A protein and the small-molecule ligand that binds it are described below.
Small molecule (SMILES): CC1(C)[C@@H]2CC[C@@]1(C)C(=O)C2

Sequence of chain 1.B:
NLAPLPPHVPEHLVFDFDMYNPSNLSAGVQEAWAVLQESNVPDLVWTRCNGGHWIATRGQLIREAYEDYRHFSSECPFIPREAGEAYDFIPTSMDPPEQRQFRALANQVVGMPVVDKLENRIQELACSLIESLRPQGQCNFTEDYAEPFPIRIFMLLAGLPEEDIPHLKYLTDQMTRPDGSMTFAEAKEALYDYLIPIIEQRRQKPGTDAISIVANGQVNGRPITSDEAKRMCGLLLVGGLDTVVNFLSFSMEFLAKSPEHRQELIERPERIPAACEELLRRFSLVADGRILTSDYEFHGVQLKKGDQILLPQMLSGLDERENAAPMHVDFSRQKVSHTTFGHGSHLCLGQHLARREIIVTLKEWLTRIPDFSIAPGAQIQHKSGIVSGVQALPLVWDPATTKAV

Binding-site contacts:
Ligand atom C9 contacts residue NO1 of chain 1.I at 3.4 Å.
Ligand atom C3 contacts residue THR101 of chain 1.B at 4.0 Å.
Ligand atom C9 contacts residue VAL396 of chain 1.B at 4.5 Å (hydrophobic).
Ligand atom C2 contacts residue LEU244 of chain 1.B at 3.9 Å (hydrophobic).
Ligand atom C8 contacts residue HEM1 of chain 1.F at 4.3 Å.
Ligand atom C6 contacts residue NO1 of chain 1.I at 3.3 Å.
Ligand atom C3 contacts residue TYR96 of chain 1.B at 3.2 Å (hydrophobic).
Ligand atom C8 contacts residue PHE87 of chain 1.B at 4.5 Å (hydrophobic).
Ligand atom C10 contacts residue PHE87 of chain 1.B at 4.3 Å (hydrophobic).
Ligand atom C6 contacts residue VAL247 of chain 1.B at 3.9 Å (hydrophobic).
Ligand atom C5 contacts residue NO1 of chain 1.I at 3.1 Å.
Ligand atom C8 contacts residue VAL295 of chain 1.B at 3.9 Å (hydrophobic).
Ligand atom C3 contacts residue HEM1 of chain 1.F at 4.2 Å.
Ligand atom C4 contacts residue NO1 of chain 1.I at 3.9 Å.
Ligand atom C9 contacts residue THR252 of chain 1.B at 4.4 Å.
Ligand atom C8 contacts residue ASP297 of chain 1.B at 4.0 Å.
Ligand atom C5 contacts residue LEU244 of chain 1.B at 3.8 Å (hydrophobic).
Ligand atom C1 contacts residue VAL247 of chain 1.B at 4.3 Å (hydrophobic).
Ligand atom C9 contacts residue VAL295 of chain 1.B at 4.0 Å (hydrophobic).
Ligand atom C10 contacts residue ILE395 of chain 1.B at 4.2 Å (hydrophobic).
Ligand atom O contacts residue PHE87 of chain 1.B at 3.1 Å.
Ligand atom C3 contacts residue LEU244 of chain 1.B at 3.8 Å (hydrophobic).
Ligand atom C10 contacts residue VAL396 of chain 1.B at 4.3 Å (hydrophobic).
Ligand atom C1 contacts residue NO1 of chain 1.I at 4.5 Å.
Ligand atom C9 contacts residue HEM1 of chain 1.F at 3.9 Å.
Ligand atom C10 contacts residue VAL247 of chain 1.B at 3.7 Å (hydrophobic).
Ligand atom C2 contacts residue PHE87 of chain 1.B at 4.2 Å (hydrophobic).
Ligand atom O contacts residue TYR96 of chain 1.B at 3.0 Å (h-bond).
Ligand atom C5 contacts residue HEM1 of chain 1.F at 3.7 Å.
Ligand atom C10 contacts residue THR185 of chain 1.B at 4.1 Å.
Ligand atom C4 contacts residue HEM1 of chain 1.F at 3.7 Å.
Ligand atom O contacts residue LEU244 of chain 1.B at 4.5 Å.
Ligand atom C7 contacts residue NO1 of chain 1.I at 4.3 Å.
Ligand atom C8 contacts residue ILE395 of chain 1.B at 4.2 Å (hydrophobic).
Ligand atom C6 contacts residue GLY248 of chain 1.B at 4.2 Å.
Ligand atom C6 contacts residue LEU244 of chain 1.B at 4.1 Å (hydrophobic).
Ligand atom C2 contacts residue TYR96 of chain 1.B at 3.4 Å (hydrophobic).